This protein binds this small molecule.
Small molecule (SMILES): CC(=O)N[C@H]1[C@H](O[C@H]2[C@H](O)[C@@H](NC(C)=O)CO[C@@H]2CO)O[C@H](CO)[C@@H](O)[C@@H]1O

Sequence of chain 1.A:
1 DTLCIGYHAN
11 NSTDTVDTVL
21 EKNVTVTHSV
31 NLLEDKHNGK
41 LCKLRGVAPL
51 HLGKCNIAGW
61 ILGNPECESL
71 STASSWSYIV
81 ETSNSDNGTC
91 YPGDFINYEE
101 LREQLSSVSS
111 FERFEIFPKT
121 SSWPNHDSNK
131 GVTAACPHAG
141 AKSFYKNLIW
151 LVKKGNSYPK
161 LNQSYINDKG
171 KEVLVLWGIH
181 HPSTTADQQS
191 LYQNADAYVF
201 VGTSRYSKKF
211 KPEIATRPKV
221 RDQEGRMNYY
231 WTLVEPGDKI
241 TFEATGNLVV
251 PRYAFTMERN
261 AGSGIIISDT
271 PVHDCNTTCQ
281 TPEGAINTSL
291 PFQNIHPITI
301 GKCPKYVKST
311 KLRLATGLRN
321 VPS

Binding-site contacts:
Ligand atom O7 contacts residue ARG221 of chain 1.A at 3.9 Å.
Ligand atom C1 contacts residue ASN87 of chain 1.A at 1.4 Å.
Ligand atom O6 contacts residue ASP86 of chain 1.A at 3.1 Å (salt-bridge).
Ligand atom C7 contacts residue ASN87 of chain 1.A at 3.3 Å.
Ligand atom O7 contacts residue ASP86 of chain 1.A at 4.5 Å.
Ligand atom N2 contacts residue GLU66 of chain 1.A at 3.8 Å.
Ligand atom C8 contacts residue ASP86 of chain 1.A at 3.7 Å.
Ligand atom N2 contacts residue ASN87 of chain 1.A at 2.9 Å (h-bond).
Ligand atom C8 contacts residue GLU66 of chain 1.A at 3.6 Å.
Ligand atom C8 contacts residue ASN87 of chain 1.A at 4.4 Å.
Ligand atom O5 contacts residue ASP86 of chain 1.A at 4.2 Å.
Ligand atom C3 contacts residue ASN87 of chain 1.A at 3.8 Å.
Ligand atom C7 contacts residue CYS90 of chain 1.A at 4.4 Å (hydrophobic).
Ligand atom O7 contacts residue ASN87 of chain 1.A at 3.3 Å (h-bond).
Ligand atom C5 contacts residue ASN87 of chain 1.A at 3.7 Å.
Ligand atom C8 contacts residue CYS90 of chain 1.A at 3.8 Å (hydrophobic).
Ligand atom C6 contacts residue ASP86 of chain 1.A at 4.4 Å.
Ligand atom C4 contacts residue ASN87 of chain 1.A at 4.2 Å.
Ligand atom C8 contacts residue ASN64 of chain 1.A at 4.1 Å.
Ligand atom C2 contacts residue ASN87 of chain 1.A at 2.5 Å.
Ligand atom O7 contacts residue CYS90 of chain 1.A at 4.1 Å.
Ligand atom C7 contacts residue ASP86 of chain 1.A at 4.4 Å.
Ligand atom C7 contacts residue GLU66 of chain 1.A at 4.1 Å.
Ligand atom O5 contacts residue ASN87 of chain 1.A at 2.4 Å (h-bond).